Sequence of chain 2.A:
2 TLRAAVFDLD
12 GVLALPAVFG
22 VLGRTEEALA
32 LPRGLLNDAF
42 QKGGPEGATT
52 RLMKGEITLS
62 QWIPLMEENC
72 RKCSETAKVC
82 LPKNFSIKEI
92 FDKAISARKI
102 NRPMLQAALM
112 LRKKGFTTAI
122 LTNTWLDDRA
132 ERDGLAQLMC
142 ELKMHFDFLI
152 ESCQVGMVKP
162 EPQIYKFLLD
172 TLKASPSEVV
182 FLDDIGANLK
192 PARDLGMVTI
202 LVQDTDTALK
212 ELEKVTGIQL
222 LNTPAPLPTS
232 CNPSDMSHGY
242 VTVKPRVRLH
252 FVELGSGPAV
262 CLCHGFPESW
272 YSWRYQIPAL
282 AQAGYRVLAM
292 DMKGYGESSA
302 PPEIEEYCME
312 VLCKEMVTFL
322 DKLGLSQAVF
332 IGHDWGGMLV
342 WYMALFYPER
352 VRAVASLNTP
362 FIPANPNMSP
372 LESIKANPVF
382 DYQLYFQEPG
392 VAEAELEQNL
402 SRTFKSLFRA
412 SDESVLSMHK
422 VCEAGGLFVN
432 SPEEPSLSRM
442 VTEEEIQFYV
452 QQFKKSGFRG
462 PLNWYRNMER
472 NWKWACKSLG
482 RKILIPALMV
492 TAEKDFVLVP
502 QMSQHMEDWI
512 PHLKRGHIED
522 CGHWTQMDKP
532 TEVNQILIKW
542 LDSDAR

Binding-site contacts:
Ligand atom N2 contacts residue TRP336 of chain 2.A at 4.0 Å.
Ligand atom C10 contacts residue TYR383 of chain 2.A at 3.4 Å (hydrophobic).
Ligand atom N6 contacts residue ASP335 of chain 2.A at 2.8 Å (salt-bridge).
Ligand atom C11 contacts residue TYR466 of chain 2.A at 3.3 Å (hydrophobic).
Ligand atom C3 contacts residue LEU499 of chain 2.A at 4.0 Å (hydrophobic).
Ligand atom C5 contacts residue TRP336 of chain 2.A at 3.6 Å (hydrophobic).
Ligand atom N1 contacts residue GLN384 of chain 2.A at 3.5 Å (h-bond).
Ligand atom C9 contacts residue PHE267 of chain 2.A at 4.2 Å (hydrophobic).
Ligand atom C11 contacts residue TYR383 of chain 2.A at 4.2 Å (hydrophobic).
Ligand atom C7 contacts residue LEU499 of chain 2.A at 3.9 Å (hydrophobic).
Ligand atom C4 contacts residue ASP335 of chain 2.A at 3.5 Å.
Ligand atom C12 contacts residue TYR466 of chain 2.A at 4.0 Å (hydrophobic).
Ligand atom C16 contacts residue LEU408 of chain 2.A at 3.5 Å (hydrophobic).
Ligand atom C10 contacts residue HIS524 of chain 2.A at 4.0 Å.
Ligand atom C11 contacts residue PHE267 of chain 2.A at 3.7 Å (hydrophobic).
Ligand atom N6 contacts residue TYR466 of chain 2.A at 2.5 Å (h-bond).
Ligand atom C7 contacts residue ASP335 of chain 2.A at 3.1 Å.
Ligand atom C13 contacts residue TRP525 of chain 2.A at 3.8 Å (hydrophobic).
Ligand atom C9 contacts residue TYR466 of chain 2.A at 4.1 Å (hydrophobic).
Ligand atom C10 contacts residue TYR466 of chain 2.A at 3.2 Å (hydrophobic).
Ligand atom C12 contacts residue PHE267 of chain 2.A at 4.1 Å (hydrophobic).
Ligand atom C11 contacts residue HIS524 of chain 2.A at 4.1 Å.
Ligand atom N6 contacts residue TYR383 of chain 2.A at 3.1 Å (h-bond).
Ligand atom C8 contacts residue TRP336 of chain 2.A at 3.9 Å (hydrophobic).
Ligand atom C3 contacts residue TYR466 of chain 2.A at 3.8 Å (hydrophobic).
Ligand atom N1 contacts residue LEU499 of chain 2.A at 4.1 Å.
Ligand atom N1 contacts residue TYR383 of chain 2.A at 4.0 Å.
Ligand atom C15 contacts residue LEU408 of chain 2.A at 3.8 Å (hydrophobic).
Ligand atom C16 contacts residue MET419 of chain 2.A at 3.8 Å (hydrophobic).
Ligand atom C10 contacts residue ASP335 of chain 2.A at 3.0 Å.
Ligand atom C11 contacts residue ASP335 of chain 2.A at 3.6 Å.
Ligand atom C3 contacts residue TYR383 of chain 2.A at 4.0 Å (hydrophobic).
Ligand atom C4 contacts residue TRP336 of chain 2.A at 3.7 Å (hydrophobic).
Ligand atom C7 contacts residue TYR466 of chain 2.A at 3.5 Å (hydrophobic).
Ligand atom C3 contacts residue ASP335 of chain 2.A at 3.6 Å.
Ligand atom C14 contacts residue TYR383 of chain 2.A at 4.1 Å (hydrophobic).
Ligand atom C7 contacts residue TYR383 of chain 2.A at 3.3 Å (hydrophobic).
Ligand atom C15 contacts residue TRP525 of chain 2.A at 3.9 Å (hydrophobic).
Ligand atom C12 contacts residue TYR383 of chain 2.A at 3.7 Å (hydrophobic).
Ligand atom C14 contacts residue LEU428 of chain 2.A at 4.2 Å (hydrophobic).

A small-molecule ligand and the protein it binds are described below.
Small molecule (SMILES): Cn1ccc(CNCCc2ccccc2)n1